Sequence of chain 1.C:
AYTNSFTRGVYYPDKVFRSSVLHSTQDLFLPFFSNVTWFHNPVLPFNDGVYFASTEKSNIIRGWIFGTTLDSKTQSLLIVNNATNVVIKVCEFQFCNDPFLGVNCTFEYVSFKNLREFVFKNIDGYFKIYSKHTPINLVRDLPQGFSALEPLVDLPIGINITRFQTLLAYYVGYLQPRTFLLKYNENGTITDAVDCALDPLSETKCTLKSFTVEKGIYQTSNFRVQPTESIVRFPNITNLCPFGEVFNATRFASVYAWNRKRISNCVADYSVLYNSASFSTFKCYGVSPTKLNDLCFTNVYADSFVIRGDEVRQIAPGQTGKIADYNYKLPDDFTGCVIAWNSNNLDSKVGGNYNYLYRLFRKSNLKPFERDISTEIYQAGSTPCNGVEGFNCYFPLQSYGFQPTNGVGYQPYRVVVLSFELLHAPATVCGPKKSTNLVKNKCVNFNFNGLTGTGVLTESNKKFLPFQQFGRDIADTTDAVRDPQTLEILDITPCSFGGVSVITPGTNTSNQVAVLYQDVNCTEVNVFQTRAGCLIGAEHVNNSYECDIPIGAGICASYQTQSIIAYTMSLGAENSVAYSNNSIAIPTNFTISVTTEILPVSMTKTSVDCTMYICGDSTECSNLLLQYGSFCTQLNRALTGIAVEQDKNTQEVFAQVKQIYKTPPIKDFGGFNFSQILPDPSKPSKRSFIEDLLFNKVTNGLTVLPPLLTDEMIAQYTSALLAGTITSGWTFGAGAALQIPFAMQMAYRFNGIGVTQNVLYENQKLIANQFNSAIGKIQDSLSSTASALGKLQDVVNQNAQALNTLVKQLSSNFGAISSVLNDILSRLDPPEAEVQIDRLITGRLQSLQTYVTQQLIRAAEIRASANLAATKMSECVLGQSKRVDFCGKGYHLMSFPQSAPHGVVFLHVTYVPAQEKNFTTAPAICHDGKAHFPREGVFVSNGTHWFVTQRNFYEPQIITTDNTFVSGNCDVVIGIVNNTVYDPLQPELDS

Binding-site contacts:
Ligand atom C7 contacts residue ASN154 of chain 1.C at 3.2 Å.
Ligand atom N2 contacts residue ASN154 of chain 1.C at 2.9 Å (h-bond).
Ligand atom C1 contacts residue ASN154 of chain 1.C at 1.4 Å.
Ligand atom C8 contacts residue ASN154 of chain 1.C at 4.2 Å.
Ligand atom C4 contacts residue ASN154 of chain 1.C at 4.2 Å.
Ligand atom C2 contacts residue ASN154 of chain 1.C at 2.5 Å.
Ligand atom O5 contacts residue ASN154 of chain 1.C at 2.4 Å (h-bond).
Ligand atom O7 contacts residue ASN154 of chain 1.C at 3.2 Å (h-bond).
Ligand atom C5 contacts residue ASN154 of chain 1.C at 3.7 Å.
Ligand atom C3 contacts residue ASN154 of chain 1.C at 3.8 Å.

A small-molecule ligand and the protein it binds are described below.
Small molecule (SMILES): CC(=O)N[C@@H]1[C@@H](O)[C@H](O)[C@@H](CO)O[C@H]1O